Sequence of chain 1.E:
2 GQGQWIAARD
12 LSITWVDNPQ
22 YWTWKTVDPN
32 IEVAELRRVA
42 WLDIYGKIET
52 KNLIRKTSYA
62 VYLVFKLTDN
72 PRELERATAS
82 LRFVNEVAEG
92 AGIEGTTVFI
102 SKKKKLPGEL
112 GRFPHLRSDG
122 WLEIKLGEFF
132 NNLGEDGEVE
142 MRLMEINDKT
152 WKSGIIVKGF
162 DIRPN

Binding-site contacts:
Ligand atom C2 contacts residue TRP16 of chain 1.E at 4.0 Å (hydrophobic).
Ligand atom O6 contacts residue ASP149 of chain 1.E at 3.5 Å.
Ligand atom C8 contacts residue TYR22 of chain 1.E at 3.7 Å (hydrophobic).
Ligand atom C6 contacts residue TRP42 of chain 1.E at 3.7 Å (hydrophobic).
Ligand atom N2 contacts residue ASP149 of chain 1.E at 3.5 Å (salt-bridge).
Ligand atom O3 contacts residue ASP149 of chain 1.E at 3.3 Å.
Ligand atom C7 contacts residue VAL40 of chain 1.E at 3.9 Å (hydrophobic).
Ligand atom C1 contacts residue TRP152 of chain 1.E at 4.2 Å (hydrophobic).
Ligand atom C1 contacts residue TRP42 of chain 1.E at 4.0 Å (hydrophobic).
Ligand atom O6 contacts residue TRP42 of chain 1.E at 4.0 Å.
Ligand atom O5 contacts residue ASP149 of chain 1.E at 4.3 Å.
Ligand atom O7 contacts residue ALA41 of chain 1.E at 3.0 Å (h-bond).
Ligand atom O4 contacts residue TRP42 of chain 1.E at 4.0 Å.
Ligand atom C5 contacts residue TRP152 of chain 1.E at 3.9 Å (hydrophobic).
Ligand atom O3 contacts residue TRP42 of chain 1.E at 3.7 Å.
Ligand atom C6 contacts residue TRP152 of chain 1.E at 4.2 Å (hydrophobic).
Ligand atom O4 contacts residue ALA41 of chain 1.E at 3.9 Å.
Ligand atom C3 contacts residue ASP149 of chain 1.E at 3.5 Å.
Ligand atom C8 contacts residue VAL40 of chain 1.E at 3.6 Å (hydrophobic).
Ligand atom O7 contacts residue VAL40 of chain 1.E at 3.5 Å.
Ligand atom O6 contacts residue THR15 of chain 1.E at 3.9 Å.
Ligand atom O5 contacts residue TRP42 of chain 1.E at 4.1 Å.
Ligand atom C3 contacts residue TRP16 of chain 1.E at 3.8 Å (hydrophobic).
Ligand atom N2 contacts residue TRP16 of chain 1.E at 3.3 Å (h-bond).
Ligand atom C5 contacts residue TRP42 of chain 1.E at 3.6 Å (hydrophobic).
Ligand atom O7 contacts residue ASP149 of chain 1.E at 4.4 Å.
Ligand atom C7 contacts residue TRP42 of chain 1.E at 4.2 Å (hydrophobic).
Ligand atom C4 contacts residue TRP42 of chain 1.E at 4.2 Å (hydrophobic).
Ligand atom O7 contacts residue TRP42 of chain 1.E at 3.0 Å (h-bond).
Ligand atom C7 contacts residue TRP16 of chain 1.E at 3.2 Å (hydrophobic).
Ligand atom C2 contacts residue ASP149 of chain 1.E at 4.1 Å.
Ligand atom O3 contacts residue TRP16 of chain 1.E at 2.9 Å (h-bond).
Ligand atom C7 contacts residue ALA41 of chain 1.E at 4.0 Å (hydrophobic).
Ligand atom C3 contacts residue TRP42 of chain 1.E at 4.2 Å (hydrophobic).
Ligand atom C6 contacts residue THR15 of chain 1.E at 3.9 Å.
Ligand atom C2 contacts residue TRP42 of chain 1.E at 4.2 Å (hydrophobic).
Ligand atom O5 contacts residue TRP152 of chain 1.E at 4.1 Å.
Ligand atom C7 contacts residue ASP149 of chain 1.E at 4.3 Å.
Ligand atom C8 contacts residue TRP16 of chain 1.E at 3.4 Å (hydrophobic).
Ligand atom O7 contacts residue TRP16 of chain 1.E at 3.8 Å.

This protein binds this small molecule.
Small molecule (SMILES): CC(=O)N[C@@H]1[C@@H](O)[C@H](O[C@@H]2O[C@H](CO)[C@@H](O[C@@H]3O[C@H](CO)[C@@H](O)[C@H](O)[C@H]3NC(C)=O)[C@H](O)[C@H]2NC(C)=O)[C@@H](CO)O[C@H]1O